Sequence of chain 1.A:
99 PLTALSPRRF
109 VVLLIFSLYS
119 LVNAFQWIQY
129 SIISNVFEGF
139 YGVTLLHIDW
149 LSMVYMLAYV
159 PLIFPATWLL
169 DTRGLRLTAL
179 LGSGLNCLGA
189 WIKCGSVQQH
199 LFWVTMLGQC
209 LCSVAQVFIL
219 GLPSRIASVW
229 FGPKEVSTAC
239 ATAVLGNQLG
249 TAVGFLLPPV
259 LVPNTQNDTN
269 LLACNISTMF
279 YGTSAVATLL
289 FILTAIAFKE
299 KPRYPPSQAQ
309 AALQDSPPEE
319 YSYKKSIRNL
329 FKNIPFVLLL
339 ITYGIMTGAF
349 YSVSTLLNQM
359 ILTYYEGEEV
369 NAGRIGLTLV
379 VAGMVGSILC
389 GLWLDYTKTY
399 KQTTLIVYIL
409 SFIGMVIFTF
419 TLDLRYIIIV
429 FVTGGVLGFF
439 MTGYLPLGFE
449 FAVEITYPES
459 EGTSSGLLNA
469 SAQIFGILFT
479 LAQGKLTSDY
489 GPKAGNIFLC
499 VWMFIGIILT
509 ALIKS

The protein below binds the small molecule below.
Small molecule (SMILES): CC(C)CCC[C@@H](C)[C@H]1CC[C@H]2[C@@H]3CC=C4C[C@@H](OC(=O)CCC(=O)O)CC[C@]4(C)[C@H]3CC[C@]12C

Binding-site contacts:
Ligand atom CAA contacts residue ALA156 of chain 1.A at 3.7 Å (hydrophobic).
Ligand atom CAC contacts residue CYS208 of chain 1.A at 4.3 Å (hydrophobic).
Ligand atom CAX contacts residue THR142 of chain 1.A at 3.8 Å.
Ligand atom CAJ contacts residue VAL152 of chain 1.A at 4.4 Å (hydrophobic).
Ligand atom CAI contacts residue TRP148 of chain 1.A at 3.4 Å (hydrophobic).
Ligand atom CAP contacts residue LEU155 of chain 1.A at 3.8 Å (hydrophobic).
Ligand atom CAL contacts residue THR142 of chain 1.A at 4.3 Å.
Ligand atom CAD contacts residue HIS145 of chain 1.A at 3.6 Å.
Ligand atom CAE contacts residue MET204 of chain 1.A at 3.8 Å (hydrophobic).
Ligand atom CAV contacts residue LEU144 of chain 1.A at 3.7 Å (hydrophobic).
Ligand atom CAR contacts residue HIS145 of chain 1.A at 3.6 Å.
Ligand atom CAQ contacts residue TRP148 of chain 1.A at 3.8 Å (hydrophobic).
Ligand atom OAH contacts residue THR142 of chain 1.A at 3.9 Å.
Ligand atom CBH contacts residue TRP148 of chain 1.A at 4.2 Å (hydrophobic).
Ligand atom CAE contacts residue TRP148 of chain 1.A at 3.8 Å (hydrophobic).
Ligand atom CAA contacts residue CYS208 of chain 1.A at 3.8 Å (hydrophobic).
Ligand atom OAF contacts residue THR142 of chain 1.A at 3.9 Å.
Ligand atom CAZ contacts residue LEU144 of chain 1.A at 4.5 Å (hydrophobic).
Ligand atom CBA contacts residue CYS208 of chain 1.A at 4.3 Å (hydrophobic).
Ligand atom CBG contacts residue TRP148 of chain 1.A at 4.4 Å (hydrophobic).
Ligand atom CAZ contacts residue TRP148 of chain 1.A at 3.9 Å (hydrophobic).
Ligand atom CBD contacts residue TRP148 of chain 1.A at 3.7 Å (hydrophobic).
Ligand atom CAB contacts residue CYS208 of chain 1.A at 3.9 Å (hydrophobic).
Ligand atom CAJ contacts residue CYS208 of chain 1.A at 3.7 Å (hydrophobic).
Ligand atom CAA contacts residue VAL152 of chain 1.A at 3.5 Å (hydrophobic).
Ligand atom CAO contacts residue LEU155 of chain 1.A at 4.3 Å (hydrophobic).
Ligand atom CAK contacts residue TRP148 of chain 1.A at 3.4 Å (hydrophobic).
Ligand atom CAD contacts residue TRP148 of chain 1.A at 3.6 Å (hydrophobic).
Ligand atom CAT contacts residue HIS145 of chain 1.A at 4.1 Å.